This small molecule binds to this protein.
Small molecule (SMILES): CCCCCCCCCNC(=O)CCNC(=O)[C@@H](O)C(C)(C)CO

Sequence of chain 2.A:
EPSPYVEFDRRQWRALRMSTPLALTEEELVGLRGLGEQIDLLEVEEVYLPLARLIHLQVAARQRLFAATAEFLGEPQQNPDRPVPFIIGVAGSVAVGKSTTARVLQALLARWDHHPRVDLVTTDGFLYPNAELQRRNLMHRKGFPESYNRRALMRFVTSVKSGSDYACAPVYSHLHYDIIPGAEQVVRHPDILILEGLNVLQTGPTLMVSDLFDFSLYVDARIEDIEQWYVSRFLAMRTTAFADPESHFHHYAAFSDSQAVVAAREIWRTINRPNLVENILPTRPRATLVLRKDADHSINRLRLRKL

Binding-site contacts:
Ligand atom C16 contacts residue VAL109 of chain 2.A at 3.7 Å (hydrophobic).
Ligand atom O25 contacts residue ILE282 of chain 2.A at 3.9 Å.
Ligand atom C24 contacts residue TYR267 of chain 2.A at 4.2 Å (hydrophobic).
Ligand atom O5' contacts residue TYR187 of chain 2.A at 4.0 Å.
Ligand atom C20 contacts residue ARG248 of chain 2.A at 4.2 Å.
Ligand atom C22 contacts residue PHE249 of chain 2.A at 3.5 Å (hydrophobic).
Ligand atom C9 contacts residue ILE282 of chain 2.A at 3.6 Å (hydrophobic).
Ligand atom O2 contacts residue TYR163 of chain 2.A at 4.2 Å.
Ligand atom C20 contacts residue MET252 of chain 2.A at 4.2 Å (hydrophobic).
Ligand atom C22 contacts residue PHE257 of chain 2.A at 4.0 Å (hydrophobic).
Ligand atom C18 contacts residue VAL109 of chain 2.A at 4.1 Å (hydrophobic).
Ligand atom C19 contacts residue TYR245 of chain 2.A at 3.2 Å (hydrophobic).
Ligand atom C2 contacts residue ASP139 of chain 2.A at 4.2 Å.
Ligand atom C23 contacts residue PHE257 of chain 2.A at 4.0 Å (hydrophobic).
Ligand atom C contacts residue ASN287 of chain 2.A at 3.6 Å.
Ligand atom O5' contacts residue TYR192 of chain 2.A at 3.7 Å.
Ligand atom O25 contacts residue ASN287 of chain 2.A at 2.5 Å (h-bond).
Ligand atom O6' contacts residue LYS157 of chain 2.A at 3.1 Å (salt-bridge).
Ligand atom O6' contacts residue ASN287 of chain 2.A at 3.4 Å (h-bond).
Ligand atom C21 contacts residue MET252 of chain 2.A at 4.2 Å (hydrophobic).
Ligand atom O2 contacts residue ASP139 of chain 2.A at 3.4 Å (salt-bridge).
Ligand atom C18 contacts residue ARG248 of chain 2.A at 3.0 Å.
Ligand atom C20 contacts residue TYR245 of chain 2.A at 3.8 Å (hydrophobic).
Ligand atom C6 contacts residue LYS157 of chain 2.A at 3.8 Å.
Ligand atom C16 contacts residue TYR245 of chain 2.A at 3.8 Å (hydrophobic).
Ligand atom C18 contacts residue FLC1 of chain 2.C at 3.8 Å.
Ligand atom C22 contacts residue TYR245 of chain 2.A at 3.7 Å (hydrophobic).
Ligand atom C19 contacts residue ARG248 of chain 2.A at 3.5 Å.
Ligand atom N contacts residue TYR192 of chain 2.A at 3.7 Å.
Ligand atom C5 contacts residue LYS157 of chain 2.A at 4.0 Å.
Ligand atom O25 contacts residue TYR245 of chain 2.A at 2.7 Å (h-bond).
Ligand atom C9 contacts residue TYR245 of chain 2.A at 3.9 Å (hydrophobic).
Ligand atom C4 contacts residue HIS189 of chain 2.A at 3.5 Å.
Ligand atom C19 contacts residue VAL109 of chain 2.A at 4.2 Å (hydrophobic).
Ligand atom C3 contacts residue VAL109 of chain 2.A at 3.7 Å (hydrophobic).
Ligand atom C3 contacts residue ASN287 of chain 2.A at 4.2 Å.
Ligand atom C contacts residue TYR245 of chain 2.A at 3.3 Å (hydrophobic).
Ligand atom C24 contacts residue ILE282 of chain 2.A at 3.8 Å (hydrophobic).
Ligand atom C8 contacts residue TYR192 of chain 2.A at 3.8 Å (hydrophobic).
Ligand atom N15 contacts residue TYR245 of chain 2.A at 4.1 Å.